Binding-site contacts:
Ligand atom O7 contacts residue ASN24 of chain 1.B at 3.3 Å (h-bond).
Ligand atom C1 contacts residue ASN24 of chain 1.B at 1.4 Å.
Ligand atom O5 contacts residue ASN24 of chain 1.B at 2.4 Å (h-bond).
Ligand atom O6 contacts residue ALA25 of chain 1.B at 4.0 Å.
Ligand atom O7 contacts residue PHE41 of chain 1.B at 3.0 Å.
Ligand atom C6 contacts residue GLN166 of chain 1.B at 3.7 Å.
Ligand atom O5 contacts residue THR26 of chain 1.B at 4.2 Å.
Ligand atom C6 contacts residue TYR40 of chain 1.B at 3.0 Å (hydrophobic).
Ligand atom C6 contacts residue LYS123 of chain 1.B at 4.2 Å.
Ligand atom C8 contacts residue ARG159 of chain 1.B at 3.8 Å.
Ligand atom C6 contacts residue TYR40 of chain 1.B at 4.3 Å (hydrophobic).
Ligand atom O4 contacts residue TYR40 of chain 1.B at 4.3 Å.
Ligand atom O6 contacts residue THR26 of chain 1.B at 2.8 Å (h-bond).
Ligand atom O5 contacts residue TYR40 of chain 1.B at 4.3 Å.
Ligand atom C5 contacts residue ASN24 of chain 1.B at 3.7 Å.
Ligand atom O5 contacts residue TYR40 of chain 1.B at 3.7 Å.
Ligand atom O5 contacts residue VAL126 of chain 1.B at 4.1 Å.
Ligand atom O6 contacts residue GLN166 of chain 1.B at 4.0 Å.
Ligand atom C1 contacts residue TYR40 of chain 1.B at 3.6 Å (hydrophobic).
Ligand atom C7 contacts residue ASN24 of chain 1.B at 3.4 Å.
Ligand atom O6 contacts residue LYS123 of chain 1.B at 3.0 Å (salt-bridge).
Ligand atom N2 contacts residue ASN24 of chain 1.B at 2.8 Å (h-bond).
Ligand atom C4 contacts residue ASN24 of chain 1.B at 4.2 Å.
Ligand atom C7 contacts residue PHE41 of chain 1.B at 4.2 Å (hydrophobic).
Ligand atom C5 contacts residue TYR40 of chain 1.B at 3.4 Å (hydrophobic).
Ligand atom C3 contacts residue ASN24 of chain 1.B at 3.8 Å.
Ligand atom C6 contacts residue THR38 of chain 1.B at 4.4 Å.
Ligand atom C2 contacts residue ASN24 of chain 1.B at 2.4 Å.
Ligand atom O5 contacts residue TYR40 of chain 1.B at 3.7 Å.
Ligand atom C5 contacts residue TYR40 of chain 1.B at 4.0 Å (hydrophobic).
Ligand atom O6 contacts residue ILE164 of chain 1.B at 4.0 Å.
Ligand atom O6 contacts residue TYR40 of chain 1.B at 4.2 Å.
Ligand atom C6 contacts residue THR26 of chain 1.B at 3.8 Å.
Ligand atom C2 contacts residue TYR40 of chain 1.B at 3.8 Å (hydrophobic).
Ligand atom O7 contacts residue ASP42 of chain 1.B at 3.7 Å.
Ligand atom O7 contacts residue TYR40 of chain 1.B at 3.4 Å (h-bond).
Ligand atom C7 contacts residue TYR40 of chain 1.B at 4.3 Å (hydrophobic).
Ligand atom C1 contacts residue TYR40 of chain 1.B at 4.4 Å (hydrophobic).
Ligand atom C4 contacts residue TYR40 of chain 1.B at 4.3 Å (hydrophobic).
Ligand atom C6 contacts residue TYR40 of chain 1.B at 3.6 Å (hydrophobic).

Sequence of chain 1.B:
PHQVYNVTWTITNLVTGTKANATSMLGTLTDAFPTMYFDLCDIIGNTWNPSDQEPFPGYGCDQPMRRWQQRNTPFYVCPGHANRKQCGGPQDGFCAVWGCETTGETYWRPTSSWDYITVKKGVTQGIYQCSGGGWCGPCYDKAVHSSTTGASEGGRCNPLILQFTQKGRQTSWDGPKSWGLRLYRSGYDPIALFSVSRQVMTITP

A protein and the small-molecule ligand that binds it are described below.
Small molecule (SMILES): CC(=O)N[C@H]1[C@H](O[C@H]2[C@H](O)[C@@H](NC(C)=O)CO[C@@H]2CO)O[C@H](CO)[C@@H](O[C@H]2O[C@H](CO[C@@H]3O[C@H](CO)[C@@H](O)[C@H](O)[C@@H]3O[C@H]3O[C@H](CO)[C@@H](O)[C@H](O)[C@H]3NC(C)=O)[C@@H](O)[C@H](O)[C@@H]2O)[C@@H]1O